Sequence of chain 1.A:
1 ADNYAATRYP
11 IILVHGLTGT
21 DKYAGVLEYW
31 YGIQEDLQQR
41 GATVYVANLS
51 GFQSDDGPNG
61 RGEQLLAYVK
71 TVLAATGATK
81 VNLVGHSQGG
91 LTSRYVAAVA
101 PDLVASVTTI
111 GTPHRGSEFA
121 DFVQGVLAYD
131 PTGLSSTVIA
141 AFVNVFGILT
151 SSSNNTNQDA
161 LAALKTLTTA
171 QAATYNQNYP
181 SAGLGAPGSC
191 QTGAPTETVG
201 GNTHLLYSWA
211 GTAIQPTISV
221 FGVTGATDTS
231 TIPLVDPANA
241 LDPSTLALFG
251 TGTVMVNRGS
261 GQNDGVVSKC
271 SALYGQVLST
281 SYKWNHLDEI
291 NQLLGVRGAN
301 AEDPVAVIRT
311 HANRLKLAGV

Binding-site contacts:
Ligand atom O4 contacts residue SER87 of chain 1.A at 2.5 Å (h-bond).
Ligand atom O5 contacts residue LEU287 of chain 1.A at 3.5 Å.
Ligand atom C3 contacts residue HIS286 of chain 1.A at 3.6 Å.
Ligand atom C17 contacts residue THR251 of chain 1.A at 3.4 Å.
Ligand atom C7 contacts residue VAL266 of chain 1.A at 3.8 Å (hydrophobic).
Ligand atom C4 contacts residue LEU167 of chain 1.A at 3.7 Å (hydrophobic).
Ligand atom C5 contacts residue VAL266 of chain 1.A at 3.8 Å (hydrophobic).
Ligand atom C25 contacts residue TYR23 of chain 1.A at 3.7 Å (hydrophobic).
Ligand atom C1 contacts residue SER87 of chain 1.A at 3.7 Å.
Ligand atom O4 contacts residue GLY16 of chain 1.A at 3.4 Å.
Ligand atom N2 contacts residue LEU287 of chain 1.A at 3.3 Å.
Ligand atom O1 contacts residue HIS286 of chain 1.A at 2.7 Å (h-bond).
Ligand atom C24 contacts residue LEU287 of chain 1.A at 3.4 Å (hydrophobic).
Ligand atom C22 contacts residue LEU287 of chain 1.A at 3.5 Å (hydrophobic).
Ligand atom C10 contacts residue LEU164 of chain 1.A at 3.8 Å (hydrophobic).
Ligand atom C5 contacts residue SER87 of chain 1.A at 3.0 Å.
Ligand atom C2 contacts residue LEU17 of chain 1.A at 3.2 Å (hydrophobic).
Ligand atom C8 contacts residue LEU17 of chain 1.A at 3.8 Å (hydrophobic).
Ligand atom C24 contacts residue GLN292 of chain 1.A at 3.8 Å.
Ligand atom C23 contacts residue TYR23 of chain 1.A at 3.5 Å (hydrophobic).
Ligand atom C1 contacts residue LEU17 of chain 1.A at 3.1 Å (hydrophobic).
Ligand atom O1 contacts residue SER87 of chain 1.A at 2.4 Å (h-bond).
Ligand atom P1 contacts residue SER87 of chain 1.A at 1.6 Å.
Ligand atom C11 contacts residue LEU17 of chain 1.A at 3.8 Å (hydrophobic).
Ligand atom P1 contacts residue HIS286 of chain 1.A at 3.4 Å.
Ligand atom O4 contacts residue LEU17 of chain 1.A at 2.6 Å (h-bond).
Ligand atom O7 contacts residue VAL266 of chain 1.A at 3.7 Å.
Ligand atom C22 contacts residue THR18 of chain 1.A at 3.8 Å.
Ligand atom C26 contacts residue LEU293 of chain 1.A at 3.8 Å (hydrophobic).
Ligand atom C29 contacts residue PHE146 of chain 1.A at 3.8 Å (hydrophobic).
Ligand atom C11 contacts residue LEU164 of chain 1.A at 3.7 Å (hydrophobic).
Ligand atom O6 contacts residue LEU17 of chain 1.A at 3.1 Å (h-bond).
Ligand atom C24 contacts residue LEU293 of chain 1.A at 3.7 Å (hydrophobic).
Ligand atom C17 contacts residue ALA247 of chain 1.A at 3.8 Å (hydrophobic).
Ligand atom O4 contacts residue GLN88 of chain 1.A at 3.0 Å (h-bond).
Ligand atom C4 contacts residue SER87 of chain 1.A at 2.8 Å.
Ligand atom P1 contacts residue GLN88 of chain 1.A at 3.6 Å.
Ligand atom O5 contacts residue HIS286 of chain 1.A at 3.7 Å.
Ligand atom O6 contacts residue THR18 of chain 1.A at 2.5 Å (h-bond).
Ligand atom O6 contacts residue TYR23 of chain 1.A at 3.4 Å (h-bond).

A protein and the small-molecule ligand that binds it are described below.
Small molecule (SMILES): CCCCCCCCNC(=O)OC[C@H](CO[P](=O)(O)CCCCCCCC)OC(=O)NCCCCCCCC